Sequence of chain 1.A:
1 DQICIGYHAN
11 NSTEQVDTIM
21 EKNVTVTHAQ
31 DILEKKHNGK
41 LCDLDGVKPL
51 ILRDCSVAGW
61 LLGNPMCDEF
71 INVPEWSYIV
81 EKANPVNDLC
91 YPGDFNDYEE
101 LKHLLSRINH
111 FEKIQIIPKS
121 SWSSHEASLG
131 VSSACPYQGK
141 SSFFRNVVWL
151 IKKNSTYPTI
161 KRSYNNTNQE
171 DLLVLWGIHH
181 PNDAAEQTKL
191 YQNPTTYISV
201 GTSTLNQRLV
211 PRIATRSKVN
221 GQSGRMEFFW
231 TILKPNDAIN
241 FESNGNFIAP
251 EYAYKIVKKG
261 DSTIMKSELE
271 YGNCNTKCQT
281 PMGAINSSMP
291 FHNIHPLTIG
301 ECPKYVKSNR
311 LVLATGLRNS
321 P

Sequence of chain 1.C:
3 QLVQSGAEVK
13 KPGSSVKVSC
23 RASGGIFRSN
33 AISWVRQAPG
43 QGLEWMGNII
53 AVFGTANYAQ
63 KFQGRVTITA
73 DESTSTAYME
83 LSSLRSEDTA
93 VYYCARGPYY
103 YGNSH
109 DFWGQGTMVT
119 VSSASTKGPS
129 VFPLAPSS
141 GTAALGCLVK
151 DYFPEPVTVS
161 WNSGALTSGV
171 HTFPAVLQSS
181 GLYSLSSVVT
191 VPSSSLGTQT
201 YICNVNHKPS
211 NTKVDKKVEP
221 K

The protein below binds the small molecule below.
Small molecule (SMILES): CC(=O)N[C@H]1[C@H](O[C@H]2[C@H](O)[C@@H](NC(C)=O)CO[C@@H]2CO)O[C@H](CO)[C@@H](O[C@H]2O[C@H](CO)[C@@H](O)[C@H](O[C@H]3O[C@H](CO)[C@@H](O)[C@H](O)[C@@H]3O)[C@@H]2O)[C@@H]1O

Binding-site contacts:
Ligand atom C3 contacts residue ARG23 of chain 1.C at 4.2 Å.
Ligand atom O6 contacts residue BMA1 of chain 1.RA at 2.1 Å.
Ligand atom N2 contacts residue ASN286 of chain 1.A at 2.7 Å (h-bond).
Ligand atom O7 contacts residue ASN286 of chain 1.A at 3.5 Å.
Ligand atom O2 contacts residue GLN6 of chain 1.C at 3.5 Å (h-bond).
Ligand atom C4 contacts residue BMA1 of chain 1.RA at 4.0 Å.
Ligand atom O3 contacts residue GLY8 of chain 1.C at 3.6 Å (h-bond).
Ligand atom O4 contacts residue SER21 of chain 1.C at 3.4 Å (h-bond).
Ligand atom C6 contacts residue TYR80 of chain 1.C at 3.7 Å (hydrophobic).
Ligand atom C1 contacts residue ARG23 of chain 1.C at 3.1 Å.
Ligand atom O6 contacts residue TYR80 of chain 1.C at 2.3 Å (h-bond).
Ligand atom C2 contacts residue ASN286 of chain 1.A at 2.4 Å.
Ligand atom C3 contacts residue ASN286 of chain 1.A at 3.6 Å.
Ligand atom O2 contacts residue ARG23 of chain 1.C at 3.2 Å (salt-bridge).
Ligand atom O2 contacts residue VAL5 of chain 1.C at 3.6 Å.
Ligand atom C3 contacts residue GLN6 of chain 1.C at 4.1 Å.
Ligand atom C5 contacts residue BMA1 of chain 1.RA at 3.0 Å.
Ligand atom C3 contacts residue SER7 of chain 1.C at 3.8 Å.
Ligand atom C2 contacts residue GLN6 of chain 1.C at 4.0 Å.
Ligand atom O6 contacts residue ASN286 of chain 1.A at 3.8 Å.
Ligand atom C5 contacts residue ASN286 of chain 1.A at 3.7 Å.
Ligand atom O4 contacts residue BMA1 of chain 1.RA at 4.2 Å.
Ligand atom O3 contacts residue GLN6 of chain 1.C at 3.2 Å (h-bond).
Ligand atom C7 contacts residue ASN286 of chain 1.A at 3.3 Å.
Ligand atom O3 contacts residue SER7 of chain 1.C at 3.2 Å.
Ligand atom C6 contacts residue BMA1 of chain 1.RA at 1.5 Å.
Ligand atom C1 contacts residue ASN286 of chain 1.A at 1.4 Å.
Ligand atom O3 contacts residue SER21 of chain 1.C at 3.9 Å.
Ligand atom C2 contacts residue ARG23 of chain 1.C at 3.9 Å.
Ligand atom C2 contacts residue SER21 of chain 1.C at 4.1 Å.
Ligand atom O5 contacts residue ASN286 of chain 1.A at 2.4 Å (h-bond).
Ligand atom C5 contacts residue ARG23 of chain 1.C at 4.1 Å.
Ligand atom O5 contacts residue ARG23 of chain 1.C at 2.8 Å (salt-bridge).
Ligand atom O2 contacts residue SER7 of chain 1.C at 4.0 Å.
Ligand atom C8 contacts residue SER288 of chain 1.A at 3.8 Å.
Ligand atom O6 contacts residue ASN38 of chain 1.A at 4.2 Å.
Ligand atom C4 contacts residue ASN286 of chain 1.A at 4.2 Å.
Ligand atom O4 contacts residue TYR80 of chain 1.C at 3.9 Å.
Ligand atom O5 contacts residue BMA1 of chain 1.RA at 3.7 Å.
Ligand atom C2 contacts residue SER7 of chain 1.C at 3.7 Å.